Sequence of chain 1.A:
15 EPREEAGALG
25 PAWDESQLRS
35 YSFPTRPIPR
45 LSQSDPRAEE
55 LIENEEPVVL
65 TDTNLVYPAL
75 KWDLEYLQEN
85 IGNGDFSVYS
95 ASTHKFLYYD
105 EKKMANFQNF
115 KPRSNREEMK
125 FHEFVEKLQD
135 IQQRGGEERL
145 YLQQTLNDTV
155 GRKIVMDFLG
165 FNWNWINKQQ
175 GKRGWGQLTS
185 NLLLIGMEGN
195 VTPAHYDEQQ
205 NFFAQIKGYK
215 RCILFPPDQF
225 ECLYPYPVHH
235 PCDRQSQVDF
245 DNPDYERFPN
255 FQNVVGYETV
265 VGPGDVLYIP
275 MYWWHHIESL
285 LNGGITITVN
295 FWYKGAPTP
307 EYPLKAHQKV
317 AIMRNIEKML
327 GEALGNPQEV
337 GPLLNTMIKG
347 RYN

The protein below binds the small molecule below.
Small molecule (SMILES): O=C(NO)c1cccc(O)c1

Binding-site contacts:
Ligand atom O3 contacts residue ILE281 of chain 1.A at 3.8 Å.
Ligand atom C5 contacts residue ASN294 of chain 1.A at 4.2 Å.
Ligand atom N contacts residue ASN294 of chain 1.A at 3.3 Å (h-bond).
Ligand atom O contacts residue HIS279 of chain 1.A at 3.8 Å.
Ligand atom C4 contacts residue TYR145 of chain 1.A at 3.2 Å (hydrophobic).
Ligand atom N contacts residue ASN205 of chain 1.A at 3.8 Å.
Ligand atom N contacts residue 0691 of chain 1.D at 3.8 Å.
Ligand atom C1 contacts residue ILE281 of chain 1.A at 3.9 Å (hydrophobic).
Ligand atom C3 contacts residue TYR145 of chain 1.A at 3.3 Å (hydrophobic).
Ligand atom O contacts residue HIS199 of chain 1.A at 3.0 Å.
Ligand atom C4 contacts residue LYS214 of chain 1.A at 3.2 Å.
Ligand atom C contacts residue FE21 of chain 1.B at 2.8 Å.
Ligand atom O contacts residue 0691 of chain 1.D at 2.8 Å (h-bond).
Ligand atom C4 contacts residue ILE281 of chain 1.A at 3.7 Å (hydrophobic).
Ligand atom C6 contacts residue ASN294 of chain 1.A at 3.6 Å.
Ligand atom C3 contacts residue ILE281 of chain 1.A at 3.6 Å (hydrophobic).
Ligand atom O2 contacts residue 0691 of chain 1.D at 3.1 Å (h-bond).
Ligand atom C3 contacts residue THR196 of chain 1.A at 3.4 Å.
Ligand atom C6 contacts residue PHE207 of chain 1.A at 3.3 Å (hydrophobic).
Ligand atom O2 contacts residue TRP296 of chain 1.A at 3.8 Å.
Ligand atom O contacts residue THR196 of chain 1.A at 4.2 Å.
Ligand atom C2 contacts residue ILE281 of chain 1.A at 4.0 Å (hydrophobic).
Ligand atom N contacts residue FE21 of chain 1.B at 2.8 Å.
Ligand atom O2 contacts residue ASN205 of chain 1.A at 3.1 Å (h-bond).
Ligand atom O2 contacts residue ASN294 of chain 1.A at 3.6 Å.
Ligand atom C5 contacts residue LYS214 of chain 1.A at 4.0 Å.
Ligand atom C contacts residue ILE281 of chain 1.A at 4.0 Å (hydrophobic).
Ligand atom C5 contacts residue PHE207 of chain 1.A at 3.5 Å (hydrophobic).
Ligand atom O2 contacts residue FE21 of chain 1.B at 2.1 Å.
Ligand atom C contacts residue 0691 of chain 1.D at 3.5 Å.
Ligand atom C contacts residue HIS279 of chain 1.A at 4.1 Å.
Ligand atom N contacts residue HIS279 of chain 1.A at 3.9 Å.
Ligand atom C2 contacts residue THR196 of chain 1.A at 3.6 Å.
Ligand atom O3 contacts residue TYR145 of chain 1.A at 2.6 Å (h-bond).
Ligand atom O2 contacts residue HIS279 of chain 1.A at 3.0 Å (h-bond).
Ligand atom O3 contacts residue THR196 of chain 1.A at 2.4 Å (h-bond).
Ligand atom O contacts residue FE21 of chain 1.B at 2.2 Å.
Ligand atom C contacts residue HIS199 of chain 1.A at 4.2 Å.
Ligand atom C5 contacts residue ILE281 of chain 1.A at 4.2 Å (hydrophobic).
Ligand atom C1 contacts residue PHE207 of chain 1.A at 4.2 Å (hydrophobic).